Sequence of chain 1.D:
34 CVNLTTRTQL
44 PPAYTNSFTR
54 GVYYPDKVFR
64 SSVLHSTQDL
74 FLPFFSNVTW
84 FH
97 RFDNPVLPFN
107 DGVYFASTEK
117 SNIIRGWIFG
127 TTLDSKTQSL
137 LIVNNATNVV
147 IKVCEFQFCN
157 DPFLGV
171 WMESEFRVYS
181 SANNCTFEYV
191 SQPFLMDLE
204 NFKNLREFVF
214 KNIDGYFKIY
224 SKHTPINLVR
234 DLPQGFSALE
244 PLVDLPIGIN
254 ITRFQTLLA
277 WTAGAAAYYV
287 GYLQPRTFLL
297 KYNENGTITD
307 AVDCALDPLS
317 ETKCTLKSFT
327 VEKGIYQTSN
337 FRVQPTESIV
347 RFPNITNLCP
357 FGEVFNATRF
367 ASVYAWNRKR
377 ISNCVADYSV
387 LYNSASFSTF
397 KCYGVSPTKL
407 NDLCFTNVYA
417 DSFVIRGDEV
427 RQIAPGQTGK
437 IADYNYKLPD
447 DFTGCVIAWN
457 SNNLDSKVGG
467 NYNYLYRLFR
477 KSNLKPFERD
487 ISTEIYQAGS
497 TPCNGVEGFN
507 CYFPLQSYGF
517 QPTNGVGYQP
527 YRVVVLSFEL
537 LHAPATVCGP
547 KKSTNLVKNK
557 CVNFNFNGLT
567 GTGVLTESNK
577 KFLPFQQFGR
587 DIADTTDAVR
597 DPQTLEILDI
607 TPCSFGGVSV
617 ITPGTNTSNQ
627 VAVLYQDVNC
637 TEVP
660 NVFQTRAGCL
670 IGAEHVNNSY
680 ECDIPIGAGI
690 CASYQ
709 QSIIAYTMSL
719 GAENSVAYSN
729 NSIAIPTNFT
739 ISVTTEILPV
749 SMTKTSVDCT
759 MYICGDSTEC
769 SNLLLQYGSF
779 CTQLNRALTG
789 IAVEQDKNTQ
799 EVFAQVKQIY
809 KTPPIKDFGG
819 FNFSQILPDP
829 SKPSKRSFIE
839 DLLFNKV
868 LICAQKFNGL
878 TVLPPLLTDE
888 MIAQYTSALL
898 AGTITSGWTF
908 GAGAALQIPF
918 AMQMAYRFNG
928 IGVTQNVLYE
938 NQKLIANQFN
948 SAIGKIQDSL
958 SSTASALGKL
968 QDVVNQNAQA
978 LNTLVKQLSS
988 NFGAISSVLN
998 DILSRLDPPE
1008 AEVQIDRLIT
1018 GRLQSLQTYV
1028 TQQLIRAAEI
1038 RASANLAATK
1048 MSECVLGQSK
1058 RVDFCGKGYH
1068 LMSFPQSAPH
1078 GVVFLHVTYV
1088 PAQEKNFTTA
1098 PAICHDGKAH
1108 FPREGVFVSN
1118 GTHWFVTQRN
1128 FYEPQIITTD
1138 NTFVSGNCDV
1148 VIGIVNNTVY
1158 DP

Binding-site contacts:
Ligand atom O6 contacts residue SER822 of chain 1.D at 3.7 Å.
Ligand atom C2 contacts residue ASN820 of chain 1.D at 2.5 Å.
Ligand atom O6 contacts residue GLN823 of chain 1.D at 2.9 Å (h-bond).
Ligand atom C6 contacts residue GLN823 of chain 1.D at 4.0 Å.
Ligand atom C4 contacts residue ASN820 of chain 1.D at 4.3 Å.
Ligand atom C8 contacts residue GLN823 of chain 1.D at 4.5 Å.
Ligand atom N2 contacts residue ASN820 of chain 1.D at 3.0 Å (h-bond).
Ligand atom C3 contacts residue ASN820 of chain 1.D at 3.9 Å.
Ligand atom O5 contacts residue ASN820 of chain 1.D at 2.4 Å (h-bond).
Ligand atom C1 contacts residue ASN820 of chain 1.D at 1.5 Å.
Ligand atom C7 contacts residue ASN820 of chain 1.D at 3.5 Å.
Ligand atom C6 contacts residue SER822 of chain 1.D at 4.1 Å.
Ligand atom C5 contacts residue SER822 of chain 1.D at 3.4 Å.
Ligand atom O5 contacts residue SER822 of chain 1.D at 3.3 Å (h-bond).
Ligand atom C1 contacts residue SER822 of chain 1.D at 3.4 Å.
Ligand atom C5 contacts residue ASN820 of chain 1.D at 3.7 Å.
Ligand atom O7 contacts residue ASN820 of chain 1.D at 3.7 Å.

This protein binds this small molecule.
Small molecule (SMILES): CC(=O)N[C@H]1[C@H](O[C@H]2[C@H](O)[C@@H](NC(C)=O)CO[C@@H]2CO)O[C@H](CO)[C@@H](O)[C@@H]1O